A small-molecule ligand and the protein it binds are described below.
Small molecule (SMILES): CC[C@@]1(O)C[C@H](O[C@H]2C[C@H](N(C)C)[C@H](O)[C@H](C)O2)c2c(cc3c(c2O)C(=O)c2c(O)cccc2C3=O)[C@H]1C(=O)OC

Binding-site contacts:
Ligand atom C16 contacts residue PHE166 of chain 1.A at 3.7 Å (hydrophobic).
Ligand atom O5 contacts residue SAM1 of chain 1.G at 3.8 Å.
Ligand atom N1 contacts residue SAM1 of chain 1.G at 3.7 Å.
Ligand atom C13 contacts residue PHE320 of chain 1.A at 3.8 Å (hydrophobic).
Ligand atom O5 contacts residue ASN267 of chain 1.A at 3.2 Å (h-bond).
Ligand atom C12 contacts residue MET317 of chain 1.A at 3.9 Å (hydrophobic).
Ligand atom O5 contacts residue LEU170 of chain 1.A at 3.8 Å.
Ligand atom C13 contacts residue PHE166 of chain 1.A at 3.9 Å (hydrophobic).
Ligand atom O4 contacts residue TRP116 of chain 1.A at 3.9 Å.
Ligand atom C7 contacts residue ARG316 of chain 1.A at 3.5 Å.
Ligand atom C14 contacts residue PHE152 of chain 1.A at 3.8 Å (hydrophobic).
Ligand atom C13 contacts residue MET317 of chain 1.A at 3.9 Å (hydrophobic).
Ligand atom C16 contacts residue ASN267 of chain 1.A at 3.9 Å.
Ligand atom O3 contacts residue ARG316 of chain 1.A at 3.0 Å (salt-bridge).
Ligand atom C20 contacts residue LEU313 of chain 1.A at 3.9 Å (hydrophobic).
Ligand atom C7 contacts residue LEU313 of chain 1.A at 3.9 Å (hydrophobic).
Ligand atom O4 contacts residue ARG316 of chain 1.A at 3.4 Å.
Ligand atom C10 contacts residue LEU313 of chain 1.A at 3.8 Å (hydrophobic).
Ligand atom C14 contacts residue PHE320 of chain 1.A at 3.9 Å (hydrophobic).
Ligand atom C29 contacts residue PHE178 of chain 1.A at 3.9 Å (hydrophobic).
Ligand atom O2 contacts residue LEU313 of chain 1.A at 3.6 Å.
Ligand atom C18 contacts residue LEU170 of chain 1.A at 3.8 Å (hydrophobic).
Ligand atom C19 contacts residue LEU313 of chain 1.A at 3.7 Å (hydrophobic).
Ligand atom C15 contacts residue PHE166 of chain 1.A at 3.3 Å (hydrophobic).
Ligand atom C9 contacts residue ARG316 of chain 1.A at 3.7 Å.
Ligand atom C30 contacts residue LEU170 of chain 1.A at 3.1 Å (hydrophobic).
Ligand atom C14 contacts residue MET317 of chain 1.A at 3.9 Å (hydrophobic).
Ligand atom O6 contacts residue LEU170 of chain 1.A at 3.5 Å.
Ligand atom C30 contacts residue SAM1 of chain 1.G at 2.6 Å.
Ligand atom C26 contacts residue ASP173 of chain 1.A at 3.1 Å.
Ligand atom C7 contacts residue VAL312 of chain 1.A at 3.2 Å (hydrophobic).
Ligand atom O10 contacts residue ALA177 of chain 1.A at 3.6 Å.
Ligand atom O4 contacts residue VAL123 of chain 1.A at 3.8 Å.
Ligand atom O5 contacts residue PHE166 of chain 1.A at 3.9 Å.
Ligand atom O7 contacts residue PHE263 of chain 1.A at 3.3 Å.
Ligand atom C9 contacts residue TRP116 of chain 1.A at 3.7 Å (hydrophobic).
Ligand atom O10 contacts residue ASP173 of chain 1.A at 2.7 Å (salt-bridge).
Ligand atom C27 contacts residue LEU170 of chain 1.A at 3.4 Å (hydrophobic).
Ligand atom C27 contacts residue ASP173 of chain 1.A at 3.6 Å.
Ligand atom C14 contacts residue PHE166 of chain 1.A at 3.4 Å (hydrophobic).

Sequence of chain 1.A:
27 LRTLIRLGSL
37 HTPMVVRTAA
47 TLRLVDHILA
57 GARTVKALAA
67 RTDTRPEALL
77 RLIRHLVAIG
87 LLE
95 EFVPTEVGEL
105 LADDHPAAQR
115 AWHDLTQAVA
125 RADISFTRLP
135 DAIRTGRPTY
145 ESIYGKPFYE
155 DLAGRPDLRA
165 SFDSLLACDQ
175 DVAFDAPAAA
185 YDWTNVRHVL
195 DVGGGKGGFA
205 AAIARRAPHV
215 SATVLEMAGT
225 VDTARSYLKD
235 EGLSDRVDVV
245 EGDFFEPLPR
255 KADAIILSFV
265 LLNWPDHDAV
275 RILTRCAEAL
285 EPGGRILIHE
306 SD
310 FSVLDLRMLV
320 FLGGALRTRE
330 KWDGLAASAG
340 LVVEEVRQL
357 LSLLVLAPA